Sequence of chain 1.C:
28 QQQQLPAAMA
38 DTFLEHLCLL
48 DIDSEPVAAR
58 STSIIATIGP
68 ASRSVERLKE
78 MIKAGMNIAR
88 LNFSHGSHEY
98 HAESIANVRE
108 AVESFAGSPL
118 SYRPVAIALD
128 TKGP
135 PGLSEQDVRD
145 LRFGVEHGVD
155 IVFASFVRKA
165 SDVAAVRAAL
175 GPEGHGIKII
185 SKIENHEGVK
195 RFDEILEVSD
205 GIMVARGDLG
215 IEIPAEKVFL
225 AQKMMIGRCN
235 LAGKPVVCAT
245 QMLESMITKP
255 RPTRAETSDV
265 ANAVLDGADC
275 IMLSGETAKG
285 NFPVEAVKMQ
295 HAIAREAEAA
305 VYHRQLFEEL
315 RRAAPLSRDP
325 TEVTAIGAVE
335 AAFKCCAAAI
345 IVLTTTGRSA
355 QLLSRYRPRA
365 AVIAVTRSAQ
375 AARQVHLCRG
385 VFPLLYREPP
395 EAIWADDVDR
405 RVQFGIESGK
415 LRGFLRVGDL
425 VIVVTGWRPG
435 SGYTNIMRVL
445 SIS

A protein and the small-molecule ligand that binds it are described below.
Small molecule (SMILES): O=C([O-])C(=O)[O-]

Binding-site contacts:
Ligand atom O3 contacts residue MG1 of chain 1.S at 2.1 Å.
Ligand atom O4 contacts residue LYS186 of chain 1.C at 2.8 Å (salt-bridge).
Ligand atom C1 contacts residue GLY211 of chain 1.C at 3.7 Å.
Ligand atom O2 contacts residue I7K1 of chain 1.R at 3.8 Å.
Ligand atom O1 contacts residue GLY211 of chain 1.C at 2.8 Å (h-bond).
Ligand atom O2 contacts residue LYS186 of chain 1.C at 3.7 Å.
Ligand atom O4 contacts residue ALA209 of chain 1.C at 4.3 Å.
Ligand atom O3 contacts residue ALA209 of chain 1.C at 4.0 Å.
Ligand atom C1 contacts residue GLU188 of chain 1.C at 3.6 Å.
Ligand atom C1 contacts residue MG1 of chain 1.S at 2.9 Å.
Ligand atom C1 contacts residue THR244 of chain 1.C at 3.6 Å.
Ligand atom O1 contacts residue ASP212 of chain 1.C at 3.9 Å.
Ligand atom C2 contacts residue ALA209 of chain 1.C at 3.8 Å (hydrophobic).
Ligand atom O1 contacts residue ALA209 of chain 1.C at 3.2 Å.
Ligand atom C2 contacts residue MG1 of chain 1.S at 2.9 Å.
Ligand atom C2 contacts residue I7K1 of chain 1.R at 3.3 Å.
Ligand atom O1 contacts residue THR244 of chain 1.C at 2.6 Å (h-bond).
Ligand atom O3 contacts residue ASP212 of chain 1.C at 2.9 Å (salt-bridge).
Ligand atom O2 contacts residue ALA209 of chain 1.C at 4.1 Å.
Ligand atom O1 contacts residue ARG210 of chain 1.C at 3.4 Å (salt-bridge).
Ligand atom O2 contacts residue MET207 of chain 1.C at 4.2 Å.
Ligand atom O2 contacts residue ARG87 of chain 1.C at 4.1 Å.
Ligand atom C1 contacts residue ALA209 of chain 1.C at 3.6 Å (hydrophobic).
Ligand atom O4 contacts residue I7K1 of chain 1.R at 3.4 Å (h-bond).
Ligand atom C1 contacts residue ASP212 of chain 1.C at 3.8 Å.
Ligand atom O4 contacts residue GLU188 of chain 1.C at 3.2 Å (salt-bridge).
Ligand atom O3 contacts residue GLU188 of chain 1.C at 3.0 Å (salt-bridge).
Ligand atom C2 contacts residue LYS186 of chain 1.C at 3.6 Å.
Ligand atom O2 contacts residue MET276 of chain 1.C at 4.2 Å.
Ligand atom C2 contacts residue THR244 of chain 1.C at 4.0 Å.
Ligand atom O3 contacts residue GLY211 of chain 1.C at 3.7 Å.
Ligand atom O4 contacts residue MG1 of chain 1.S at 2.2 Å.
Ligand atom O2 contacts residue MG1 of chain 1.S at 4.2 Å.
Ligand atom O3 contacts residue I7K1 of chain 1.R at 3.7 Å.
Ligand atom O1 contacts residue I7K1 of chain 1.R at 4.2 Å.
Ligand atom O1 contacts residue MG1 of chain 1.S at 4.1 Å.
Ligand atom C2 contacts residue GLU188 of chain 1.C at 3.8 Å.
Ligand atom O2 contacts residue THR244 of chain 1.C at 3.4 Å (h-bond).
Ligand atom O4 contacts residue ASP212 of chain 1.C at 4.1 Å.
Ligand atom C1 contacts residue I7K1 of chain 1.R at 3.5 Å.